Binding-site contacts:
Ligand atom N2 contacts residue PHE369 of chain 1.A at 3.8 Å.
Ligand atom N2 contacts residue ASN341 of chain 1.A at 3.1 Å (h-bond).
Ligand atom C7 contacts residue PHE369 of chain 1.A at 3.9 Å (hydrophobic).
Ligand atom O7 contacts residue ASN341 of chain 1.A at 4.4 Å.
Ligand atom C3 contacts residue ASN341 of chain 1.A at 3.8 Å.
Ligand atom O6 contacts residue ASN341 of chain 1.A at 4.5 Å.
Ligand atom C4 contacts residue ASN341 of chain 1.A at 4.2 Å.
Ligand atom C7 contacts residue ASN341 of chain 1.A at 4.0 Å.
Ligand atom C2 contacts residue ASN341 of chain 1.A at 2.5 Å.
Ligand atom O5 contacts residue ASN341 of chain 1.A at 2.2 Å (h-bond).
Ligand atom C8 contacts residue ASN368 of chain 1.A at 3.5 Å.
Ligand atom C8 contacts residue PHE369 of chain 1.A at 3.2 Å (hydrophobic).
Ligand atom C5 contacts residue ASN341 of chain 1.A at 3.6 Å.
Ligand atom C1 contacts residue ASN341 of chain 1.A at 1.5 Å.

Sequence of chain 1.A:
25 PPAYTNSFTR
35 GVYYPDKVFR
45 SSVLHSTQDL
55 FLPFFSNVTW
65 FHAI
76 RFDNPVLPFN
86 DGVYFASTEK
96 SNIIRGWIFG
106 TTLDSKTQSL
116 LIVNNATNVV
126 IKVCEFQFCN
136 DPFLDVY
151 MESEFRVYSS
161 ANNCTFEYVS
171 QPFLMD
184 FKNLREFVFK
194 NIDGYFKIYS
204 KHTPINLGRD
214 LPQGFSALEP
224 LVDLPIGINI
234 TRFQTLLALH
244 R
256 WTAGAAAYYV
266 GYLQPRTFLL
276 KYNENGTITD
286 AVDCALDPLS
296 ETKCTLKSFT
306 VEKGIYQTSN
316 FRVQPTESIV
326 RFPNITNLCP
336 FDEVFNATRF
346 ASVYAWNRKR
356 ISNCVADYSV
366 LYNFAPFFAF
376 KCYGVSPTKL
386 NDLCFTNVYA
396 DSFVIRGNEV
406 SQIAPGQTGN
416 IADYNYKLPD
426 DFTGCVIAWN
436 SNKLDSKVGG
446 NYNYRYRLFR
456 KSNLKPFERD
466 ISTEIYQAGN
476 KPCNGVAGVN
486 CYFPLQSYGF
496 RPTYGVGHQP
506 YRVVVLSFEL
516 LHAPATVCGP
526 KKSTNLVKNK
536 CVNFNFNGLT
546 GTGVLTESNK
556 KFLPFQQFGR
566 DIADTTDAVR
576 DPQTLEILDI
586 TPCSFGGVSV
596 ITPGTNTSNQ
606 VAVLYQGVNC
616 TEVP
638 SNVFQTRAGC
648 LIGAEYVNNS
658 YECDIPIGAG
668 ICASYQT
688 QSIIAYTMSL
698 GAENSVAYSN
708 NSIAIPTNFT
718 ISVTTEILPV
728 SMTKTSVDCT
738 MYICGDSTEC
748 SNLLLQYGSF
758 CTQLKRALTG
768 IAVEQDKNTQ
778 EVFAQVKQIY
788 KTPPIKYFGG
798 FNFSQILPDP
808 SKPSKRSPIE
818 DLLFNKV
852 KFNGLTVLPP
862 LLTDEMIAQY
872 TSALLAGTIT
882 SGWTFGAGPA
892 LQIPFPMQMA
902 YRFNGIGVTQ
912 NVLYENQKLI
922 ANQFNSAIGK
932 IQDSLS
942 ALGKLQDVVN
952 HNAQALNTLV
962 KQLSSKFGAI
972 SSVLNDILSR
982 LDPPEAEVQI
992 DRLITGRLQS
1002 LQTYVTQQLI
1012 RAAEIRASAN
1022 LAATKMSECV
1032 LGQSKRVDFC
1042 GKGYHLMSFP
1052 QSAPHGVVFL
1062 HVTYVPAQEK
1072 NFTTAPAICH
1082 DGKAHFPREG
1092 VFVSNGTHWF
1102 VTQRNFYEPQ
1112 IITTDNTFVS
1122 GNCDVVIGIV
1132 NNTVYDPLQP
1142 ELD

A small-molecule ligand and the protein it binds are described below.
Small molecule (SMILES): CC(=O)N[C@H]1[C@H](O[C@H]2[C@H](O)[C@@H](NC(C)=O)CO[C@@H]2CO)O[C@H](CO)[C@@H](O)[C@@H]1O